The small molecule below binds the protein below.
Small molecule (SMILES): CO[C@H]1O[C@H](CO)[C@@H](O)[C@H](O)[C@H]1O

Sequence of chain 1.F:
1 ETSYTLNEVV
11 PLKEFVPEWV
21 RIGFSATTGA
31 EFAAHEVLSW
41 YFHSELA

Binding-site contacts:
Ligand atom C4 contacts residue GLY99 of chain 1.E at 3.7 Å.
Ligand atom O5 contacts residue ALA30 of chain 1.F at 3.0 Å (h-bond).
Ligand atom C6 contacts residue ASP81 of chain 1.E at 3.0 Å.
Ligand atom C4 contacts residue ASP81 of chain 1.E at 3.1 Å.
Ligand atom C5 contacts residue ASN125 of chain 1.E at 4.1 Å.
Ligand atom C3 contacts residue GLY98 of chain 1.E at 4.4 Å.
Ligand atom O6 contacts residue ALA30 of chain 1.F at 2.8 Å (h-bond).
Ligand atom O4 contacts residue GLY98 of chain 1.E at 3.8 Å.
Ligand atom O5 contacts residue PHE123 of chain 1.E at 4.4 Å.
Ligand atom O6 contacts residue ASP81 of chain 1.E at 2.8 Å (salt-bridge).
Ligand atom O4 contacts residue ASP81 of chain 1.E at 2.9 Å (salt-bridge).
Ligand atom C1 contacts residue ALA30 of chain 1.F at 3.5 Å (hydrophobic).
Ligand atom C6 contacts residue PHE123 of chain 1.E at 3.6 Å (hydrophobic).
Ligand atom C6 contacts residue GLY29 of chain 1.F at 4.2 Å.
Ligand atom O4 contacts residue PHE123 of chain 1.E at 3.9 Å.
Ligand atom O4 contacts residue GLY99 of chain 1.E at 3.0 Å (h-bond).
Ligand atom O6 contacts residue ALA80 of chain 1.E at 3.4 Å.
Ligand atom C2 contacts residue ALA30 of chain 1.F at 3.9 Å (hydrophobic).
Ligand atom O6 contacts residue GLY29 of chain 1.F at 3.0 Å.
Ligand atom C4 contacts residue ALA30 of chain 1.F at 4.4 Å (hydrophobic).
Ligand atom C5 contacts residue PHE123 of chain 1.E at 3.6 Å (hydrophobic).
Ligand atom C4 contacts residue GLY29 of chain 1.F at 4.1 Å.
Ligand atom C6 contacts residue GLU31 of chain 1.F at 4.2 Å.
Ligand atom O5 contacts residue GLY29 of chain 1.F at 4.0 Å.
Ligand atom C5 contacts residue ALA30 of chain 1.F at 4.0 Å (hydrophobic).
Ligand atom C2 contacts residue GLY29 of chain 1.F at 4.1 Å.
Ligand atom C3 contacts residue ASN125 of chain 1.E at 4.2 Å.
Ligand atom C4 contacts residue GLY98 of chain 1.E at 4.2 Å.
Ligand atom C4 contacts residue ASN125 of chain 1.E at 3.7 Å.
Ligand atom O3 contacts residue GLY98 of chain 1.E at 3.6 Å.
Ligand atom O3 contacts residue ASN125 of chain 1.E at 4.4 Å.
Ligand atom C6 contacts residue ALA30 of chain 1.F at 3.9 Å (hydrophobic).
Ligand atom O3 contacts residue GLY99 of chain 1.E at 3.1 Å (h-bond).
Ligand atom C7 contacts residue ALA30 of chain 1.F at 4.2 Å (hydrophobic).
Ligand atom O5 contacts residue GLU31 of chain 1.F at 4.3 Å.
Ligand atom O4 contacts residue ASN125 of chain 1.E at 2.5 Å (h-bond).
Ligand atom C5 contacts residue ASP81 of chain 1.E at 3.8 Å.
Ligand atom O6 contacts residue GLU31 of chain 1.F at 3.1 Å (salt-bridge).
Ligand atom C6 contacts residue ALA80 of chain 1.E at 3.6 Å (hydrophobic).
Ligand atom C3 contacts residue GLY99 of chain 1.E at 4.0 Å.

Sequence of chain 1.E:
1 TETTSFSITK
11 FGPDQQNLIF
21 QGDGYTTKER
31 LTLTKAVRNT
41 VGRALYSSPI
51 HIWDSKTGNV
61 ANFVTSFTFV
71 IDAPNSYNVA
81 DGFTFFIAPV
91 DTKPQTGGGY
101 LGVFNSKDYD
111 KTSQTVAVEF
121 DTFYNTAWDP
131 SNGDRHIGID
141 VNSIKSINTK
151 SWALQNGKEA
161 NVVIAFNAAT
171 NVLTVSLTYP